A protein and the small-molecule ligand that binds it are described below.
Small molecule (SMILES): O=c1[nH]cnc2c([C@@H]3N[C@H](CO)[C@@H](O)[C@H]3O)c[nH]c12

Sequence of chain 1.A:
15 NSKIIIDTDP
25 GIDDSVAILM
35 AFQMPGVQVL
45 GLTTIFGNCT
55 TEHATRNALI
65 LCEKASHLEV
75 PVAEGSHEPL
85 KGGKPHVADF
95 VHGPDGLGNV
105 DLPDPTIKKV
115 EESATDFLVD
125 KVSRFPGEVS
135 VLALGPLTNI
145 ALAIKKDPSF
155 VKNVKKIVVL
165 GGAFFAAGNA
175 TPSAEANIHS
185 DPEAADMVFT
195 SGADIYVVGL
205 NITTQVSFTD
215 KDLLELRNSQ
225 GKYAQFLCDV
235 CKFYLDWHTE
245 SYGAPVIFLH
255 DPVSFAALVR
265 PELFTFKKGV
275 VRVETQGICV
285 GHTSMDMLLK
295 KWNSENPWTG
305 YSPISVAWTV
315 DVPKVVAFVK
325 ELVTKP

Binding-site contacts:
Ligand atom C4' contacts residue ASN181 of chain 1.B at 3.7 Å.
Ligand atom O6 contacts residue TRP241 of chain 1.B at 2.9 Å.
Ligand atom O3' contacts residue ASP255 of chain 1.B at 2.6 Å (salt-bridge).
Ligand atom C5 contacts residue ASN173 of chain 1.B at 3.6 Å.
Ligand atom C1' contacts residue HIS96 of chain 1.B at 3.7 Å.
Ligand atom O2' contacts residue CA1 of chain 1.G at 2.5 Å.
Ligand atom C5' contacts residue GLU179 of chain 1.B at 3.2 Å.
Ligand atom O5' contacts residue ALA180 of chain 1.B at 3.7 Å.
Ligand atom O3' contacts residue LEU164 of chain 1.B at 3.6 Å.
Ligand atom O6 contacts residue VAL95 of chain 1.B at 3.7 Å.
Ligand atom C2' contacts residue CA1 of chain 1.G at 3.5 Å.
Ligand atom C5' contacts residue ASN173 of chain 1.B at 3.8 Å.
Ligand atom O6 contacts residue LYS294 of chain 1.A at 3.7 Å.
Ligand atom O3' contacts residue ASN181 of chain 1.B at 3.3 Å (h-bond).
Ligand atom O5' contacts residue ASN173 of chain 1.B at 2.8 Å (h-bond).
Ligand atom O2' contacts residue ASP27 of chain 1.B at 2.6 Å (salt-bridge).
Ligand atom C4' contacts residue GLU179 of chain 1.B at 3.5 Å.
Ligand atom O2' contacts residue ASP28 of chain 1.B at 3.0 Å (salt-bridge).
Ligand atom C3' contacts residue ASP27 of chain 1.B at 3.6 Å.
Ligand atom O2' contacts residue ASP255 of chain 1.B at 3.2 Å (salt-bridge).
Ligand atom O2' contacts residue ASN52 of chain 1.B at 2.9 Å (h-bond).
Ligand atom C8 contacts residue TYR238 of chain 1.B at 3.4 Å (hydrophobic).
Ligand atom O3' contacts residue LEU138 of chain 1.B at 2.8 Å (h-bond).
Ligand atom N4' contacts residue ASN181 of chain 1.B at 3.6 Å (h-bond).
Ligand atom C6 contacts residue VAL95 of chain 1.B at 3.8 Å (hydrophobic).
Ligand atom C2' contacts residue ASP27 of chain 1.B at 3.1 Å.
Ligand atom C8 contacts residue HIS96 of chain 1.B at 3.6 Å.
Ligand atom C4' contacts residue LEU164 of chain 1.B at 3.8 Å (hydrophobic).
Ligand atom C3' contacts residue CA1 of chain 1.G at 3.5 Å.
Ligand atom C9 contacts residue HIS96 of chain 1.B at 3.4 Å.
Ligand atom C3' contacts residue ASP255 of chain 1.B at 3.3 Å.
Ligand atom O5' contacts residue GLU179 of chain 1.B at 2.7 Å (salt-bridge).
Ligand atom C3' contacts residue LEU164 of chain 1.B at 3.6 Å (hydrophobic).
Ligand atom C8 contacts residue HIS254 of chain 1.B at 3.5 Å.
Ligand atom O3' contacts residue CA1 of chain 1.G at 2.4 Å.
Ligand atom N3 contacts residue ALA180 of chain 1.B at 3.4 Å.
Ligand atom C1' contacts residue ASN52 of chain 1.B at 3.3 Å.
Ligand atom C6 contacts residue ASN173 of chain 1.B at 3.6 Å.
Ligand atom N7 contacts residue HIS254 of chain 1.B at 3.7 Å.
Ligand atom C2 contacts residue ALA180 of chain 1.B at 3.3 Å (hydrophobic).

Sequence of chain 1.B:
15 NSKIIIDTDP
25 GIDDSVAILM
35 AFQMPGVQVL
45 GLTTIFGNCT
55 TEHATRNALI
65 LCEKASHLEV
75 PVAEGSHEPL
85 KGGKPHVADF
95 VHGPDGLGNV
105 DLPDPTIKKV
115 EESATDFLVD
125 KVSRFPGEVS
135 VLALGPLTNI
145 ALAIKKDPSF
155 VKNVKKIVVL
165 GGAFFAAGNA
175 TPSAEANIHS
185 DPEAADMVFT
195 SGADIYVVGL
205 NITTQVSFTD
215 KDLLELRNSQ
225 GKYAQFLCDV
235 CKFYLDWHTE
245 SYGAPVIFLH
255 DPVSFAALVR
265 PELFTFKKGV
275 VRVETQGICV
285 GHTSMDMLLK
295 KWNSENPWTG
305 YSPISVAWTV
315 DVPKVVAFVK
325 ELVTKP